Sequence of chain 5.A:
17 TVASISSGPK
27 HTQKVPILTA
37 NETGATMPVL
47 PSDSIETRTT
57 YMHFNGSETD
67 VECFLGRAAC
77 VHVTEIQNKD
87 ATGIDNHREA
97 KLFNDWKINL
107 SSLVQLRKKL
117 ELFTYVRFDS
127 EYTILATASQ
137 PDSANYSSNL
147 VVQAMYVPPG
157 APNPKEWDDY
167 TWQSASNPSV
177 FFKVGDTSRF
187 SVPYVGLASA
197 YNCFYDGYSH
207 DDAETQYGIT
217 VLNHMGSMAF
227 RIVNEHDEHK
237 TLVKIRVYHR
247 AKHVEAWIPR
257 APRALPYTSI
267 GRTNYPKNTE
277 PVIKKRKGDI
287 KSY

This protein binds this small molecule.
Small molecule (SMILES): Cc1cc(CCCCCOc2ccc(C3=N[C@@H](C)CO3)cc2)on1

Sequence of chain 5.C:
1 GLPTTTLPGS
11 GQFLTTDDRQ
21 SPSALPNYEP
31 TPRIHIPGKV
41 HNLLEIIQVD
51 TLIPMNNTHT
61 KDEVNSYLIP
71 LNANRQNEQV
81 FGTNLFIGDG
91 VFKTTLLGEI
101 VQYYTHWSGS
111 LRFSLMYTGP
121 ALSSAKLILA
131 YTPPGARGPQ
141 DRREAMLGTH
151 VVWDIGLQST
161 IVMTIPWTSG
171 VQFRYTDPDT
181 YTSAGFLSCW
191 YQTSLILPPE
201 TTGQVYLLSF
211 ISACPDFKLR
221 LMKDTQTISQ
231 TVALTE

Binding-site contacts:
Ligand atom C1B contacts residue TYR128 of chain 5.A at 3.7 Å (hydrophobic).
Ligand atom C6B contacts residue ILE104 of chain 5.A at 3.6 Å (hydrophobic).
Ligand atom N3A contacts residue PRO174 of chain 5.A at 3.9 Å.
Ligand atom C4 contacts residue TYR197 of chain 5.A at 3.9 Å (hydrophobic).
Ligand atom C1C contacts residue LEU106 of chain 5.A at 3.6 Å (hydrophobic).
Ligand atom C1B contacts residue VAL188 of chain 5.A at 3.7 Å (hydrophobic).
Ligand atom C2A contacts residue TYR152 of chain 5.A at 3.8 Å (hydrophobic).
Ligand atom CM1 contacts residue PRO174 of chain 5.A at 3.8 Å (hydrophobic).
Ligand atom C5C contacts residue VAL191 of chain 5.A at 3.8 Å (hydrophobic).
Ligand atom C5B contacts residue MET224 of chain 5.A at 3.2 Å (hydrophobic).
Ligand atom N2 contacts residue ASN219 of chain 5.A at 3.0 Å (h-bond).
Ligand atom N3A contacts residue TYR152 of chain 5.A at 3.6 Å.
Ligand atom C2B contacts residue VAL188 of chain 5.A at 3.3 Å (hydrophobic).
Ligand atom O1B contacts residue TYR128 of chain 5.A at 3.4 Å (h-bond).
Ligand atom C6B contacts residue TYR128 of chain 5.A at 3.4 Å (hydrophobic).
Ligand atom C5A contacts residue PHE186 of chain 5.A at 3.7 Å (hydrophobic).
Ligand atom C6B contacts residue MET224 of chain 5.A at 3.6 Å (hydrophobic).
Ligand atom C4 contacts residue PHE124 of chain 5.A at 3.9 Å (hydrophobic).
Ligand atom C3 contacts residue ASN219 of chain 5.A at 3.9 Å.
Ligand atom C5 contacts residue LEU106 of chain 5.A at 3.8 Å (hydrophobic).
Ligand atom N3A contacts residue ALA24 of chain 5.C at 3.9 Å.
Ligand atom C4 contacts residue LEU106 of chain 5.A at 3.6 Å (hydrophobic).
Ligand atom C4A contacts residue PRO174 of chain 5.A at 3.4 Å (hydrophobic).
Ligand atom C3B contacts residue VAL188 of chain 5.A at 3.5 Å (hydrophobic).
Ligand atom C4C contacts residue TYR197 of chain 5.A at 4.0 Å (hydrophobic).
Ligand atom O1 contacts residue ASN219 of chain 5.A at 3.9 Å.
Ligand atom C5A contacts residue VAL176 of chain 5.A at 3.8 Å (hydrophobic).
Ligand atom C3C contacts residue TYR128 of chain 5.A at 3.3 Å (hydrophobic).
Ligand atom C5B contacts residue PHE186 of chain 5.A at 3.9 Å (hydrophobic).
Ligand atom C2C contacts residue TYR197 of chain 5.A at 3.8 Å (hydrophobic).
Ligand atom C4B contacts residue PHE186 of chain 5.A at 3.9 Å (hydrophobic).
Ligand atom C4C contacts residue VAL191 of chain 5.A at 3.3 Å (hydrophobic).
Ligand atom CM1 contacts residue LEU14 of chain 1.C at 3.3 Å (hydrophobic).
Ligand atom CM1 contacts residue VAL176 of chain 5.A at 3.4 Å (hydrophobic).
Ligand atom C2A contacts residue PHE186 of chain 5.A at 3.6 Å (hydrophobic).
Ligand atom C4B contacts residue TYR152 of chain 5.A at 4.0 Å (hydrophobic).
Ligand atom C3B contacts residue TYR152 of chain 5.A at 3.6 Å (hydrophobic).
Ligand atom C1B contacts residue ILE104 of chain 5.A at 4.0 Å (hydrophobic).
Ligand atom O1A contacts residue PHE186 of chain 5.A at 3.2 Å.
Ligand atom CM1 contacts residue SER175 of chain 5.A at 3.9 Å.

Sequence of chain 1.C:
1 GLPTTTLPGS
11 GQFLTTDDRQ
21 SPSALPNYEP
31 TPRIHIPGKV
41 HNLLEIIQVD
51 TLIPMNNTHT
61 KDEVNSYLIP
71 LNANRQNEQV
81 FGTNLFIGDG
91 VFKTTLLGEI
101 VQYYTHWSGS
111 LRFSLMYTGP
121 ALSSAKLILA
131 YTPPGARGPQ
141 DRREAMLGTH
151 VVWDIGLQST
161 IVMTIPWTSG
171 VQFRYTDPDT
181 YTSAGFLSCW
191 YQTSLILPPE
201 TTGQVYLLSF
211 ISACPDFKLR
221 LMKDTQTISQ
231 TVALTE